Sequence of chain 4.C:
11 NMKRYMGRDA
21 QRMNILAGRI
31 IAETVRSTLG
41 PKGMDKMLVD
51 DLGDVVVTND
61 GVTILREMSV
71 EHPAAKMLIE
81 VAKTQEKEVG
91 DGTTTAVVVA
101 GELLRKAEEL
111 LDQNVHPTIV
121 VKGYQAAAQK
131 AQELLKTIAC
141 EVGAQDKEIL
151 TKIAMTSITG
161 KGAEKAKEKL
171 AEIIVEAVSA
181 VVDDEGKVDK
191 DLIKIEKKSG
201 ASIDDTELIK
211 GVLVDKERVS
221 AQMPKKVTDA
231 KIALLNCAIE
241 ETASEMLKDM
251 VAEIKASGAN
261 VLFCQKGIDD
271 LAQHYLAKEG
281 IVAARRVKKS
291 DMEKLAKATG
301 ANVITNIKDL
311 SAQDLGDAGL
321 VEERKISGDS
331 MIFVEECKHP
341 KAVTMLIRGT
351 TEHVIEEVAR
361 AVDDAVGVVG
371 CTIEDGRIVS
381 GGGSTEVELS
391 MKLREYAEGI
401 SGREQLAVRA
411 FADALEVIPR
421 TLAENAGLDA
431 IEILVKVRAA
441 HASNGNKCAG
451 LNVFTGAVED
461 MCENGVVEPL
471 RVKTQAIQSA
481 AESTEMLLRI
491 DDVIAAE

Binding-site contacts:
Ligand atom S1G contacts residue THR93 of chain 4.C at 3.9 Å.
Ligand atom C6 contacts residue PRO41 of chain 4.C at 3.5 Å (hydrophobic).
Ligand atom C2 contacts residue GLY382 of chain 4.C at 3.6 Å.
Ligand atom O2B contacts residue THR95 of chain 4.C at 3.0 Å.
Ligand atom N3 contacts residue GLY382 of chain 4.C at 3.0 Å.
Ligand atom O2' contacts residue GLY381 of chain 4.C at 3.4 Å.
Ligand atom S1G contacts residue THR94 of chain 4.C at 2.9 Å (h-bond).
Ligand atom O1A contacts residue LEU39 of chain 4.C at 3.3 Å.
Ligand atom PG contacts residue ASP60 of chain 4.C at 3.5 Å.
Ligand atom S1G contacts residue ASP60 of chain 4.C at 3.2 Å.
Ligand atom C5 contacts residue PRO41 of chain 4.C at 3.3 Å (hydrophobic).
Ligand atom O3B contacts residue THR93 of chain 4.C at 3.6 Å (h-bond).
Ligand atom O1A contacts residue THR38 of chain 4.C at 3.0 Å (h-bond).
Ligand atom PA contacts residue GLY40 of chain 4.C at 3.8 Å.
Ligand atom O1B contacts residue GLY92 of chain 4.C at 3.6 Å.
Ligand atom C2 contacts residue LEU451 of chain 4.C at 3.4 Å (hydrophobic).
Ligand atom O3A contacts residue THR94 of chain 4.C at 3.6 Å.
Ligand atom PG contacts residue THR94 of chain 4.C at 3.4 Å.
Ligand atom N6 contacts residue PHE454 of chain 4.C at 3.8 Å.
Ligand atom O2G contacts residue ASP60 of chain 4.C at 2.9 Å (salt-bridge).
Ligand atom C4 contacts residue PRO41 of chain 4.C at 3.6 Å (hydrophobic).
Ligand atom O2B contacts residue GLY92 of chain 4.C at 3.7 Å.
Ligand atom O1A contacts residue GLY40 of chain 4.C at 3.0 Å (h-bond).
Ligand atom C1' contacts residue GLY382 of chain 4.C at 3.9 Å.
Ligand atom O2B contacts residue THR94 of chain 4.C at 3.3 Å.
Ligand atom O1B contacts residue ASP91 of chain 4.C at 3.0 Å (salt-bridge).
Ligand atom O3B contacts residue THR94 of chain 4.C at 2.8 Å (h-bond).
Ligand atom PG contacts residue THR93 of chain 4.C at 3.5 Å.
Ligand atom O2' contacts residue GLY382 of chain 4.C at 2.9 Å (h-bond).
Ligand atom O2' contacts residue GLU468 of chain 4.C at 3.1 Å (salt-bridge).
Ligand atom N7 contacts residue PRO41 of chain 4.C at 3.7 Å.
Ligand atom N7 contacts residue THR159 of chain 4.C at 3.8 Å.
Ligand atom PB contacts residue THR94 of chain 4.C at 3.7 Å.
Ligand atom O2G contacts residue THR93 of chain 4.C at 2.6 Å (h-bond).
Ligand atom O2G contacts residue GLY92 of chain 4.C at 3.8 Å.
Ligand atom N1 contacts residue ASN452 of chain 4.C at 3.8 Å.
Ligand atom S1G contacts residue ASN59 of chain 4.C at 3.8 Å.
Ligand atom O3G contacts residue ASP91 of chain 4.C at 3.2 Å (salt-bridge).
Ligand atom S1G contacts residue GLY61 of chain 4.C at 3.2 Å (h-bond).
Ligand atom O5' contacts residue GLY40 of chain 4.C at 3.3 Å (h-bond).

This protein binds this small molecule.
Small molecule (SMILES): Nc1ncnc2c1ncn2[C@@H]1O[C@H](COP(=O)(O)OP(=O)(O)OP(O)(O)=S)[C@@H](O)[C@H]1O